Sequence of chain 1.A:
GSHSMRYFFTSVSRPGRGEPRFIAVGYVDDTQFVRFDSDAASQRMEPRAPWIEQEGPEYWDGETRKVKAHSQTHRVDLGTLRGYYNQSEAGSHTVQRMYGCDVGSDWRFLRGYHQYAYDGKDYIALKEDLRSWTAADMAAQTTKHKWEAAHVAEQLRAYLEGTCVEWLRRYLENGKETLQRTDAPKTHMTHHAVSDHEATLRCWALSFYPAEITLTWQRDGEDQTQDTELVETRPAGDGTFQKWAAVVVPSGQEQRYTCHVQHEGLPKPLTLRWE

Binding-site contacts:
Ligand atom CD2 contacts residue PHE9 of chain 1.A at 3.3 Å (hydrophobic).
Ligand atom N contacts residue TYR7 of chain 1.A at 2.8 Å (h-bond).
Ligand atom O contacts residue THR73 of chain 1.A at 3.1 Å (h-bond).
Ligand atom OXT contacts residue TYR84 of chain 1.A at 2.7 Å (h-bond).
Ligand atom CG2 contacts residue LYS66 of chain 1.A at 3.1 Å.
Ligand atom O contacts residue LYS146 of chain 1.A at 3.4 Å.
Ligand atom O contacts residue LYS146 of chain 1.A at 2.9 Å (salt-bridge).
Ligand atom OE2 contacts residue ARG65 of chain 1.A at 2.7 Å (salt-bridge).
Ligand atom O contacts residue TYR7 of chain 1.A at 3.6 Å.
Ligand atom OXT contacts residue THR143 of chain 1.A at 2.8 Å (h-bond).
Ligand atom C contacts residue TYR7 of chain 1.A at 3.3 Å (hydrophobic).
Ligand atom CA contacts residue TYR171 of chain 1.A at 3.6 Å (hydrophobic).
Ligand atom CB contacts residue LYS66 of chain 1.A at 3.5 Å.
Ligand atom CA contacts residue GLU63 of chain 1.A at 3.5 Å.
Ligand atom CG2 contacts residue HIS70 of chain 1.A at 3.3 Å.
Ligand atom CD2 contacts residue TYR99 of chain 1.A at 3.4 Å (hydrophobic).
Ligand atom CD1 contacts residue TRP167 of chain 1.A at 3.1 Å (hydrophobic).
Ligand atom O contacts residue TRP147 of chain 1.A at 2.8 Å (h-bond).
Ligand atom O contacts residue HIS70 of chain 1.A at 3.5 Å.
Ligand atom CD1 contacts residue VAL67 of chain 1.A at 3.6 Å (hydrophobic).
Ligand atom CD contacts residue LEU156 of chain 1.A at 3.6 Å (hydrophobic).
Ligand atom N contacts residue GLU63 of chain 1.A at 2.9 Å (salt-bridge).
Ligand atom N contacts residue TYR171 of chain 1.A at 2.7 Å (h-bond).
Ligand atom O contacts residue TRP147 of chain 1.A at 3.5 Å.
Ligand atom NE2 contacts residue GLN155 of chain 1.A at 3.0 Å (h-bond).
Ligand atom O contacts residue LYS66 of chain 1.A at 2.9 Å (salt-bridge).
Ligand atom O contacts residue LYS66 of chain 1.A at 3.5 Å.
Ligand atom N contacts residue TYR99 of chain 1.A at 3.1 Å (h-bond).
Ligand atom OXT contacts residue LYS146 of chain 1.A at 3.6 Å.
Ligand atom CA contacts residue ASP77 of chain 1.A at 3.3 Å.
Ligand atom CD1 contacts residue MET45 of chain 1.A at 3.5 Å (hydrophobic).
Ligand atom CA contacts residue TYR7 of chain 1.A at 3.3 Å (hydrophobic).
Ligand atom O contacts residue TYR84 of chain 1.A at 3.5 Å (h-bond).
Ligand atom CE1 contacts residue GLN155 of chain 1.A at 3.6 Å.
Ligand atom N contacts residue ASP77 of chain 1.A at 3.1 Å (salt-bridge).
Ligand atom O contacts residue TYR159 of chain 1.A at 2.7 Å (h-bond).
Ligand atom CG1 contacts residue GLU63 of chain 1.A at 3.2 Å.
Ligand atom CD2 contacts residue TYR7 of chain 1.A at 3.5 Å (hydrophobic).
Ligand atom C contacts residue TYR84 of chain 1.A at 3.5 Å (hydrophobic).
Ligand atom CB contacts residue THR143 of chain 1.A at 3.5 Å.

A small-molecule ligand and the protein it binds are described below.
Small molecule (SMILES): CC[C@H](C)[C@H](N)C(=O)N[C@@H](CC(C)C)C(=O)N[C@@H](CCCCN)C(=O)N[C@@H](CCC(=O)O)C(=O)N1CCC[C@H]1C(=O)N[C@H](C(=O)N[C@@H](CC1=NC=NC1)C(=O)NCC(=O)N[C@H](C(=O)O)C(C)C)C(C)C